The small molecule below binds the protein below.
Small molecule (SMILES): Nc1ncnc2c1ncn2[C@@H]1O[C@H](CO[P](=O)(O)O[P](=O)(O)NP(=O)(O)O)[C@@H](O)[C@H]1O

Sequence of chain 1.B:
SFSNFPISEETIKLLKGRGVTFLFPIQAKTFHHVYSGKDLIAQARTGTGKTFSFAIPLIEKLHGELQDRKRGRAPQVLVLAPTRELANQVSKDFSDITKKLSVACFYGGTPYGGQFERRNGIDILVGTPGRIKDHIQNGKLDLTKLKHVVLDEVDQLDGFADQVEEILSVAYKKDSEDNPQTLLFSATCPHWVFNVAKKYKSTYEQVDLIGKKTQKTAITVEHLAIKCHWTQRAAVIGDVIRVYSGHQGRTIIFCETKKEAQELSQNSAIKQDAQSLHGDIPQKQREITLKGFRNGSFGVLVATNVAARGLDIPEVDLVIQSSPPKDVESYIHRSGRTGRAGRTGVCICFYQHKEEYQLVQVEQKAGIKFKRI

Binding-site contacts:
Ligand atom O2' contacts residue ARG18 of chain 1.B at 3.2 Å (salt-bridge).
Ligand atom C5 contacts residue PHE24 of chain 1.B at 3.5 Å (hydrophobic).
Ligand atom O1G contacts residue MG1 of chain 1.I at 2.0 Å.
Ligand atom O1B contacts residue THR48 of chain 1.B at 3.4 Å (h-bond).
Ligand atom O2A contacts residue ARG344 of chain 1.B at 3.1 Å (salt-bridge).
Ligand atom O1G contacts residue GLY314 of chain 1.B at 3.2 Å.
Ligand atom O3' contacts residue ASP316 of chain 1.B at 2.6 Å (salt-bridge).
Ligand atom N6 contacts residue VAL20 of chain 1.B at 3.4 Å.
Ligand atom O2G contacts residue ARG344 of chain 1.B at 2.7 Å (salt-bridge).
Ligand atom C4' contacts residue ASP316 of chain 1.B at 3.4 Å.
Ligand atom N7 contacts residue PHE52 of chain 1.B at 3.6 Å.
Ligand atom O3G contacts residue THR46 of chain 1.B at 3.3 Å.
Ligand atom O1A contacts residue LYS50 of chain 1.B at 3.6 Å.
Ligand atom N3B contacts residue ARG344 of chain 1.B at 3.1 Å (salt-bridge).
Ligand atom N6 contacts residue GLN27 of chain 1.B at 3.2 Å (h-bond).
Ligand atom N3 contacts residue PHE24 of chain 1.B at 3.5 Å.
Ligand atom PB contacts residue MG1 of chain 1.I at 3.5 Å.
Ligand atom O2B contacts residue THR51 of chain 1.B at 3.5 Å (h-bond).
Ligand atom O1B contacts residue GLY49 of chain 1.B at 3.2 Å (h-bond).
Ligand atom PB contacts residue LYS50 of chain 1.B at 3.5 Å.
Ligand atom O1B contacts residue LYS50 of chain 1.B at 2.7 Å (salt-bridge).
Ligand atom C6 contacts residue PHE24 of chain 1.B at 3.4 Å (hydrophobic).
Ligand atom N3B contacts residue GLY47 of chain 1.B at 2.7 Å (h-bond).
Ligand atom O2G contacts residue ARG341 of chain 1.B at 2.6 Å (salt-bridge).
Ligand atom O1A contacts residue THR51 of chain 1.B at 2.5 Å (h-bond).
Ligand atom O1G contacts residue GLU154 of chain 1.B at 3.3 Å (salt-bridge).
Ligand atom PA contacts residue THR51 of chain 1.B at 3.6 Å.
Ligand atom N1 contacts residue PHE24 of chain 1.B at 3.3 Å.
Ligand atom C2 contacts residue PHE24 of chain 1.B at 3.4 Å (hydrophobic).
Ligand atom C2 contacts residue GLY19 of chain 1.B at 3.6 Å.
Ligand atom O2B contacts residue MG1 of chain 1.I at 2.1 Å.
Ligand atom N7 contacts residue GLN27 of chain 1.B at 2.9 Å (h-bond).
Ligand atom C3' contacts residue ASP316 of chain 1.B at 3.2 Å.
Ligand atom N6 contacts residue PHE24 of chain 1.B at 3.5 Å.
Ligand atom O4' contacts residue ALA345 of chain 1.B at 3.4 Å.
Ligand atom N6 contacts residue PHE22 of chain 1.B at 2.8 Å (h-bond).
Ligand atom O3A contacts residue GLY49 of chain 1.B at 3.3 Å (h-bond).
Ligand atom PG contacts residue MG1 of chain 1.I at 3.3 Å.
Ligand atom C4 contacts residue PHE24 of chain 1.B at 3.4 Å (hydrophobic).
Ligand atom O3G contacts residue LYS50 of chain 1.B at 2.7 Å (salt-bridge).